Binding-site contacts:
Ligand atom C8 contacts residue GLU1072 of chain 1.B at 3.3 Å.
Ligand atom C2 contacts residue ASN1074 of chain 1.B at 2.5 Å.
Ligand atom C7 contacts residue LYS1073 of chain 1.B at 4.5 Å.
Ligand atom C5 contacts residue ALA706 of chain 1.B at 4.2 Å (hydrophobic).
Ligand atom O7 contacts residue ASN1074 of chain 1.B at 3.4 Å (h-bond).
Ligand atom C1 contacts residue ASN1074 of chain 1.B at 1.4 Å.
Ligand atom N2 contacts residue ASN1074 of chain 1.B at 2.6 Å (h-bond).
Ligand atom C8 contacts residue LYS1073 of chain 1.B at 3.6 Å.
Ligand atom C3 contacts residue ASN1074 of chain 1.B at 3.8 Å.
Ligand atom C4 contacts residue ASN1074 of chain 1.B at 4.2 Å.
Ligand atom O5 contacts residue ASN1074 of chain 1.B at 2.4 Å (h-bond).
Ligand atom C7 contacts residue GLU1072 of chain 1.B at 4.5 Å.
Ligand atom C8 contacts residue ASN1074 of chain 1.B at 3.3 Å.
Ligand atom C7 contacts residue ASN1074 of chain 1.B at 2.9 Å.
Ligand atom C5 contacts residue ASN1074 of chain 1.B at 3.7 Å.

A small-molecule ligand and the protein it binds are described below.
Small molecule (SMILES): CC(=O)N[C@@H]1[C@@H](O)[C@H](O)[C@@H](CO)O[C@H]1O

Sequence of chain 1.B:
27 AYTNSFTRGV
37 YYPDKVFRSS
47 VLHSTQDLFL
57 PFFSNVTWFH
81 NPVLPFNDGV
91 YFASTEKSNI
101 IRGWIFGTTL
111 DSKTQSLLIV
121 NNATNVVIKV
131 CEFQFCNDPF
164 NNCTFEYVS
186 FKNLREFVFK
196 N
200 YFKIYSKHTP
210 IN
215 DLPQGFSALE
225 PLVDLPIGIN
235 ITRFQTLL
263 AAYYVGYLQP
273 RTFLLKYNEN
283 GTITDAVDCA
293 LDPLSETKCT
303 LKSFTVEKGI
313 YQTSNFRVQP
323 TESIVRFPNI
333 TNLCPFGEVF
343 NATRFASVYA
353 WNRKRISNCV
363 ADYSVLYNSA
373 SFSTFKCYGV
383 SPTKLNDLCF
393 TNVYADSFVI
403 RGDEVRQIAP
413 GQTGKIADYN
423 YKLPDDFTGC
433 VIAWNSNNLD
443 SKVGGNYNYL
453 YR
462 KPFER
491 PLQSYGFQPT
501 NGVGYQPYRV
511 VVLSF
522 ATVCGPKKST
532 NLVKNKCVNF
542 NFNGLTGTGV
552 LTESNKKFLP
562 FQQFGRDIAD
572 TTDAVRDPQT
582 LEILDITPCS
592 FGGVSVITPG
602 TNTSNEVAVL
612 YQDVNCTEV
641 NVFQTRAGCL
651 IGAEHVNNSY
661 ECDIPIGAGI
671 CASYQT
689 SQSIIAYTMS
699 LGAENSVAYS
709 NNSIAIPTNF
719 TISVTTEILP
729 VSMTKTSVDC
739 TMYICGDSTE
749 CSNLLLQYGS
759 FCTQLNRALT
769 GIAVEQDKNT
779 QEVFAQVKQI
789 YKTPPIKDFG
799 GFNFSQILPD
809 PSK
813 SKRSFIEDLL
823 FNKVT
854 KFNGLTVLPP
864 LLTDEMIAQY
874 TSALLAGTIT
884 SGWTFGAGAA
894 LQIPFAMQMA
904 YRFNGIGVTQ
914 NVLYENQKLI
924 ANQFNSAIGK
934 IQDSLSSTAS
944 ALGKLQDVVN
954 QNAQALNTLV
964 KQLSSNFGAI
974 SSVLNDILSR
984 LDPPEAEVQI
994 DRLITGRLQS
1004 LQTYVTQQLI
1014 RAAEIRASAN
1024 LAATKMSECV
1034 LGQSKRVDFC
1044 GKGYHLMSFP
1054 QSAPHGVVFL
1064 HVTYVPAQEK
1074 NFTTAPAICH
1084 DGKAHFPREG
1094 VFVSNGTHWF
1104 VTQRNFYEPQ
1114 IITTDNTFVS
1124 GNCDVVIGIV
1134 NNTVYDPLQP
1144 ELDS